This protein binds this small molecule.
Small molecule (SMILES): O=P(O)(O)O[C@H]1O[C@H](CO)[C@H](O)[C@H](O)[C@H]1O

Sequence of chain 1.B:
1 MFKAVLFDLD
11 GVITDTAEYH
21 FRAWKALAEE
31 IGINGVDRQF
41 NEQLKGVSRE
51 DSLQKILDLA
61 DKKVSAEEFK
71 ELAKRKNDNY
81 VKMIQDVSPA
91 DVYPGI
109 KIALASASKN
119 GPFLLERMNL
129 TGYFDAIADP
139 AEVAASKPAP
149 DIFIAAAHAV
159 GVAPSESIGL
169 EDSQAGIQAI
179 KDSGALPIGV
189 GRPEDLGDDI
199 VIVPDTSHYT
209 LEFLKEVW

Binding-site contacts:
Ligand atom O2P contacts residue ASN118 of chain 1.B at 2.8 Å (h-bond).
Ligand atom O3P contacts residue SER116 of chain 1.B at 3.5 Å.
Ligand atom O2 contacts residue TRP24 of chain 1.B at 3.6 Å.
Ligand atom O4 contacts residue GLY46 of chain 1.B at 3.5 Å.
Ligand atom O2P contacts residue SER116 of chain 1.B at 2.7 Å (h-bond).
Ligand atom O4 contacts residue VAL47 of chain 1.B at 2.5 Å (h-bond).
Ligand atom O3 contacts residue TRP24 of chain 1.B at 2.9 Å (h-bond).
Ligand atom O2 contacts residue LYS76 of chain 1.B at 3.4 Å (salt-bridge).
Ligand atom O1 contacts residue SER116 of chain 1.B at 3.5 Å.
Ligand atom P contacts residue SER116 of chain 1.B at 3.7 Å.
Ligand atom C2 contacts residue ARG49 of chain 1.B at 3.8 Å.
Ligand atom O5 contacts residue ALA115 of chain 1.B at 3.5 Å.
Ligand atom O5 contacts residue VAL47 of chain 1.B at 3.4 Å (h-bond).
Ligand atom C3 contacts residue VAL47 of chain 1.B at 3.8 Å (hydrophobic).
Ligand atom O1P contacts residue LYS76 of chain 1.B at 3.6 Å.
Ligand atom O3P contacts residue ALA115 of chain 1.B at 3.8 Å.
Ligand atom O6 contacts residue ASP10 of chain 1.B at 3.9 Å.
Ligand atom O5 contacts residue SER116 of chain 1.B at 3.5 Å (h-bond).
Ligand atom O1P contacts residue ARG49 of chain 1.B at 2.7 Å (salt-bridge).
Ligand atom C5 contacts residue VAL47 of chain 1.B at 3.9 Å (hydrophobic).
Ligand atom C2 contacts residue VAL47 of chain 1.B at 3.2 Å (hydrophobic).
Ligand atom P contacts residue HIS20 of chain 1.B at 3.9 Å.
Ligand atom C3 contacts residue HIS20 of chain 1.B at 3.3 Å.
Ligand atom P contacts residue LYS117 of chain 1.B at 3.9 Å.
Ligand atom C1 contacts residue VAL47 of chain 1.B at 3.7 Å (hydrophobic).
Ligand atom O2P contacts residue ARG49 of chain 1.B at 3.8 Å.
Ligand atom P contacts residue ARG49 of chain 1.B at 3.7 Å.
Ligand atom O3 contacts residue HIS20 of chain 1.B at 3.5 Å (h-bond).
Ligand atom C6 contacts residue GLY46 of chain 1.B at 3.9 Å.
Ligand atom O2P contacts residue HIS20 of chain 1.B at 3.6 Å.
Ligand atom O2 contacts residue ARG49 of chain 1.B at 3.3 Å.
Ligand atom O3P contacts residue LYS117 of chain 1.B at 2.9 Å (salt-bridge).
Ligand atom O3P contacts residue ARG49 of chain 1.B at 3.3 Å (salt-bridge).
Ligand atom C5 contacts residue HIS20 of chain 1.B at 3.8 Å.
Ligand atom O1 contacts residue HIS20 of chain 1.B at 3.2 Å.
Ligand atom O4 contacts residue LEU44 of chain 1.B at 3.5 Å (h-bond).
Ligand atom C4 contacts residue HIS20 of chain 1.B at 3.8 Å.
Ligand atom O2P contacts residue LYS117 of chain 1.B at 3.6 Å.
Ligand atom C1 contacts residue ARG49 of chain 1.B at 3.8 Å.
Ligand atom C4 contacts residue VAL47 of chain 1.B at 3.5 Å (hydrophobic).